Sequence of chain 2.A:
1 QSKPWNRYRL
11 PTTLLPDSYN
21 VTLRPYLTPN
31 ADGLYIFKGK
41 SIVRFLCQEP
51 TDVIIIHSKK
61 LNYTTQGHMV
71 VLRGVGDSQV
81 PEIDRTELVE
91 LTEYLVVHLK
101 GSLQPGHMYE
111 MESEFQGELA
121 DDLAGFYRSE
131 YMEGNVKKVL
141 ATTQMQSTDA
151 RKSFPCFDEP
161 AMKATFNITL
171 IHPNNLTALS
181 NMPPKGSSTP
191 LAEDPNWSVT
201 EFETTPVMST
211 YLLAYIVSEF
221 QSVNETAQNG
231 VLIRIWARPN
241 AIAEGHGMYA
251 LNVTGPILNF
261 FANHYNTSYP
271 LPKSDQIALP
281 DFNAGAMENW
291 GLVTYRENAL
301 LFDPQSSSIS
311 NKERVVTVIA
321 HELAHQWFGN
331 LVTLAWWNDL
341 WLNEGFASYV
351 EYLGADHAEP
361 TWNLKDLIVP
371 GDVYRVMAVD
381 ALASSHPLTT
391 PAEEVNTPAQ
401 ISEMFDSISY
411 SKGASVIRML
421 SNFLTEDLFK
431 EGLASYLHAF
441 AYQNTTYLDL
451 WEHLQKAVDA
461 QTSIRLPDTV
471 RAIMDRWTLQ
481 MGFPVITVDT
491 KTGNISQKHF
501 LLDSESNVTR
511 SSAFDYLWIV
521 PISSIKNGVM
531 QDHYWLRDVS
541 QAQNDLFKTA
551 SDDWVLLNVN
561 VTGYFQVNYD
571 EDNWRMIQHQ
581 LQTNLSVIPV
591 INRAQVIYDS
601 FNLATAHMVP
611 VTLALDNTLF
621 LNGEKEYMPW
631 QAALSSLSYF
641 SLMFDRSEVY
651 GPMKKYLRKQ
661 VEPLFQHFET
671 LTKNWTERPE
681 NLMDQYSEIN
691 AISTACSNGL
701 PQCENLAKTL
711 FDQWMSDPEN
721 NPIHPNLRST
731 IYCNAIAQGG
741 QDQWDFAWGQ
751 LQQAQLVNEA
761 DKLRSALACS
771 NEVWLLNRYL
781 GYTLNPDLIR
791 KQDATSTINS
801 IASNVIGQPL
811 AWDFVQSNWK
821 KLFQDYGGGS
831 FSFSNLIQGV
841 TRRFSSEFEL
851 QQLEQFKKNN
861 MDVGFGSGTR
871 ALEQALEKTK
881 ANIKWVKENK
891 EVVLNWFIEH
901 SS

Binding-site contacts:
Ligand atom C5 contacts residue SER586 of chain 2.A at 4.5 Å.
Ligand atom O5 contacts residue VAL587 of chain 2.A at 3.9 Å.
Ligand atom O5 contacts residue ASN584 of chain 2.A at 2.4 Å (h-bond).
Ligand atom O5 contacts residue SER586 of chain 2.A at 4.5 Å.
Ligand atom N2 contacts residue ASN584 of chain 2.A at 3.1 Å (h-bond).
Ligand atom C7 contacts residue ASN584 of chain 2.A at 3.4 Å.
Ligand atom O7 contacts residue ASN584 of chain 2.A at 3.2 Å (h-bond).
Ligand atom C1 contacts residue ASN584 of chain 2.A at 1.5 Å.
Ligand atom C3 contacts residue ASN584 of chain 2.A at 4.0 Å.
Ligand atom O6 contacts residue VAL587 of chain 2.A at 4.2 Å.
Ligand atom C5 contacts residue ASN584 of chain 2.A at 3.7 Å.
Ligand atom C2 contacts residue ASN584 of chain 2.A at 2.6 Å.
Ligand atom C4 contacts residue ASN584 of chain 2.A at 4.3 Å.

The protein below binds the small molecule below.
Small molecule (SMILES): CC(=O)N[C@@H]1[C@@H](O)[C@H](O)[C@@H](CO)O[C@H]1O